Sequence of chain 1.A:
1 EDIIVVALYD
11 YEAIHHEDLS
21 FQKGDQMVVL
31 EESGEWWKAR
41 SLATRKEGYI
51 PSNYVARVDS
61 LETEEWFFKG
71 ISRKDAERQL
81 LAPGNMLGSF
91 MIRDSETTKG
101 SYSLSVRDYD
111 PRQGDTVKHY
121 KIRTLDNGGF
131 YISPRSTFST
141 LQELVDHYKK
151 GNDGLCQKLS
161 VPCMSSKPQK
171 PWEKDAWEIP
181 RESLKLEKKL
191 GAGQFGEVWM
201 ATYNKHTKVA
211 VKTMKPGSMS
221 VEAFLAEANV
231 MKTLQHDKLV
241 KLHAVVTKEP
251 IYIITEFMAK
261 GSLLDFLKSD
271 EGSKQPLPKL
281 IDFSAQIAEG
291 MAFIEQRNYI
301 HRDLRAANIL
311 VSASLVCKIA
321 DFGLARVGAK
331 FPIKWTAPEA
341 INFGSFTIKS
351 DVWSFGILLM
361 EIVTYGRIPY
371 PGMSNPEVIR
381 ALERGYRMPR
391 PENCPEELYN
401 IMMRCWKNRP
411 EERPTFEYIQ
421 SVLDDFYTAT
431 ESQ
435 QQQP

Binding-site contacts:
Ligand atom O1B contacts residue ASN308 of chain 1.A at 3.3 Å (h-bond).
Ligand atom O1B contacts residue CA1 of chain 1.D at 2.5 Å.
Ligand atom N6 contacts residue GLU256 of chain 1.A at 3.2 Å (salt-bridge).
Ligand atom O3G contacts residue GLY193 of chain 1.A at 3.0 Å.
Ligand atom C5 contacts residue LEU310 of chain 1.A at 3.8 Å (hydrophobic).
Ligand atom O3' contacts residue ASP265 of chain 1.A at 3.4 Å (salt-bridge).
Ligand atom O1B contacts residue ARG305 of chain 1.A at 3.7 Å.
Ligand atom N3 contacts residue LEU190 of chain 1.A at 3.3 Å.
Ligand atom N7 contacts residue VAL198 of chain 1.A at 3.9 Å.
Ligand atom O2B contacts residue GLY193 of chain 1.A at 3.9 Å.
Ligand atom N9 contacts residue VAL198 of chain 1.A at 3.7 Å.
Ligand atom C8 contacts residue VAL198 of chain 1.A at 3.6 Å (hydrophobic).
Ligand atom O2B contacts residue CA1 of chain 1.D at 4.0 Å.
Ligand atom C4 contacts residue VAL198 of chain 1.A at 4.0 Å (hydrophobic).
Ligand atom O5' contacts residue VAL198 of chain 1.A at 3.6 Å.
Ligand atom N6 contacts residue LEU310 of chain 1.A at 3.4 Å.
Ligand atom C2 contacts residue MET258 of chain 1.A at 3.5 Å (hydrophobic).
Ligand atom C2 contacts residue PHE257 of chain 1.A at 3.6 Å (hydrophobic).
Ligand atom O1A contacts residue VAL198 of chain 1.A at 3.8 Å.
Ligand atom O2A contacts residue CA1 of chain 1.D at 2.7 Å.
Ligand atom O3A contacts residue CA1 of chain 1.D at 3.5 Å.
Ligand atom C6 contacts residue ALA210 of chain 1.A at 3.7 Å (hydrophobic).
Ligand atom N6 contacts residue ALA210 of chain 1.A at 3.7 Å.
Ligand atom O2A contacts residue LYS212 of chain 1.A at 3.4 Å.
Ligand atom C1' contacts residue LEU190 of chain 1.A at 3.8 Å (hydrophobic).
Ligand atom O4' contacts residue VAL198 of chain 1.A at 3.7 Å.
Ligand atom N1 contacts residue GLU256 of chain 1.A at 3.8 Å.
Ligand atom N1 contacts residue MET258 of chain 1.A at 3.2 Å (h-bond).
Ligand atom O1A contacts residue LYS212 of chain 1.A at 3.3 Å (salt-bridge).
Ligand atom PA contacts residue VAL198 of chain 1.A at 3.9 Å.
Ligand atom N1 contacts residue ALA210 of chain 1.A at 3.7 Å.
Ligand atom N1 contacts residue PHE257 of chain 1.A at 3.9 Å.
Ligand atom N7 contacts residue LEU310 of chain 1.A at 4.0 Å.
Ligand atom O2A contacts residue ASP321 of chain 1.A at 3.9 Å.
Ligand atom PB contacts residue CA1 of chain 1.D at 3.4 Å.
Ligand atom C4 contacts residue LEU190 of chain 1.A at 3.9 Å (hydrophobic).
Ligand atom N6 contacts residue THR255 of chain 1.A at 3.5 Å (h-bond).
Ligand atom C2 contacts residue LEU190 of chain 1.A at 3.9 Å (hydrophobic).
Ligand atom C6 contacts residue LEU310 of chain 1.A at 3.6 Å (hydrophobic).
Ligand atom PA contacts residue CA1 of chain 1.D at 3.6 Å.

The small molecule below binds the protein below.
Small molecule (SMILES): Nc1ncnc2c1ncn2[C@@H]1O[C@H](CO[P](=O)(O)O[P](=O)(O)NP(=O)(O)O)[C@@H](O)[C@H]1O